Binding-site contacts:
Ligand atom O2' contacts residue GLY471 of chain 1.A at 3.5 Å.
Ligand atom O3' contacts residue VAL514 of chain 1.A at 3.3 Å (h-bond).
Ligand atom N7 contacts residue SER414 of chain 1.A at 3.1 Å (h-bond).
Ligand atom C5 contacts residue PHE444 of chain 1.A at 3.4 Å (hydrophobic).
Ligand atom PA contacts residue ARG513 of chain 1.A at 3.5 Å.
Ligand atom C3' contacts residue LEU515 of chain 1.A at 3.1 Å (hydrophobic).
Ligand atom N1 contacts residue LYS470 of chain 1.A at 2.7 Å (salt-bridge).
Ligand atom C2 contacts residue PHE444 of chain 1.A at 3.5 Å (hydrophobic).
Ligand atom C8 contacts residue PHE444 of chain 1.A at 3.5 Å (hydrophobic).
Ligand atom C3' contacts residue ARG513 of chain 1.A at 2.7 Å.
Ligand atom C2 contacts residue LYS470 of chain 1.A at 3.4 Å.
Ligand atom O4' contacts residue ARG513 of chain 1.A at 3.5 Å (salt-bridge).
Ligand atom N1 contacts residue GLN451 of chain 1.A at 3.6 Å.
Ligand atom O1A contacts residue THR340 of chain 1.A at 2.7 Å (h-bond).
Ligand atom N6 contacts residue PHE444 of chain 1.A at 3.7 Å.
Ligand atom O3' contacts residue LEU515 of chain 1.A at 3.2 Å.
Ligand atom N1 contacts residue PHE444 of chain 1.A at 3.5 Å.
Ligand atom C6 contacts residue LYS470 of chain 1.A at 3.2 Å.
Ligand atom O3' contacts residue ARG513 of chain 1.A at 3.5 Å (salt-bridge).
Ligand atom N9 contacts residue PHE444 of chain 1.A at 3.4 Å.
Ligand atom C1' contacts residue LEU515 of chain 1.A at 3.5 Å (hydrophobic).
Ligand atom O5' contacts residue ARG513 of chain 1.A at 2.6 Å (salt-bridge).
Ligand atom C4' contacts residue ARG513 of chain 1.A at 2.5 Å.
Ligand atom C4 contacts residue PHE444 of chain 1.A at 3.4 Å (hydrophobic).
Ligand atom O2' contacts residue LEU515 of chain 1.A at 1.4 Å.
Ligand atom N3 contacts residue PHE444 of chain 1.A at 3.4 Å.
Ligand atom C5 contacts residue ASP412 of chain 1.A at 3.6 Å.
Ligand atom N7 contacts residue ASP412 of chain 1.A at 3.0 Å (salt-bridge).
Ligand atom C2' contacts residue LEU515 of chain 1.A at 2.3 Å (hydrophobic).
Ligand atom O3G contacts residue ASP338 of chain 1.A at 3.1 Å (salt-bridge).
Ligand atom O1B contacts residue THR340 of chain 1.A at 3.2 Å.
Ligand atom C8 contacts residue SER414 of chain 1.A at 3.3 Å.
Ligand atom C6 contacts residue PHE444 of chain 1.A at 3.4 Å (hydrophobic).
Ligand atom O1A contacts residue ARG513 of chain 1.A at 3.4 Å (salt-bridge).
Ligand atom N6 contacts residue ASP412 of chain 1.A at 3.3 Å (salt-bridge).
Ligand atom C5' contacts residue ARG513 of chain 1.A at 1.4 Å.
Ligand atom N7 contacts residue PHE444 of chain 1.A at 3.4 Å.
Ligand atom O2G contacts residue VAL578 of chain 1.A at 3.5 Å (h-bond).
Ligand atom N6 contacts residue GLU415 of chain 1.A at 2.5 Å (salt-bridge).
Ligand atom N6 contacts residue LYS470 of chain 1.A at 3.3 Å (salt-bridge).

The small molecule below binds the protein below.
Small molecule (SMILES): Nc1ncnc2c1ncn2[C@@H]1O[C@H](CO[P](=O)(O)O[P](=O)(O)CP(=O)(O)O)[C@@H](O)[C@H]1O

Sequence of chain 1.A:
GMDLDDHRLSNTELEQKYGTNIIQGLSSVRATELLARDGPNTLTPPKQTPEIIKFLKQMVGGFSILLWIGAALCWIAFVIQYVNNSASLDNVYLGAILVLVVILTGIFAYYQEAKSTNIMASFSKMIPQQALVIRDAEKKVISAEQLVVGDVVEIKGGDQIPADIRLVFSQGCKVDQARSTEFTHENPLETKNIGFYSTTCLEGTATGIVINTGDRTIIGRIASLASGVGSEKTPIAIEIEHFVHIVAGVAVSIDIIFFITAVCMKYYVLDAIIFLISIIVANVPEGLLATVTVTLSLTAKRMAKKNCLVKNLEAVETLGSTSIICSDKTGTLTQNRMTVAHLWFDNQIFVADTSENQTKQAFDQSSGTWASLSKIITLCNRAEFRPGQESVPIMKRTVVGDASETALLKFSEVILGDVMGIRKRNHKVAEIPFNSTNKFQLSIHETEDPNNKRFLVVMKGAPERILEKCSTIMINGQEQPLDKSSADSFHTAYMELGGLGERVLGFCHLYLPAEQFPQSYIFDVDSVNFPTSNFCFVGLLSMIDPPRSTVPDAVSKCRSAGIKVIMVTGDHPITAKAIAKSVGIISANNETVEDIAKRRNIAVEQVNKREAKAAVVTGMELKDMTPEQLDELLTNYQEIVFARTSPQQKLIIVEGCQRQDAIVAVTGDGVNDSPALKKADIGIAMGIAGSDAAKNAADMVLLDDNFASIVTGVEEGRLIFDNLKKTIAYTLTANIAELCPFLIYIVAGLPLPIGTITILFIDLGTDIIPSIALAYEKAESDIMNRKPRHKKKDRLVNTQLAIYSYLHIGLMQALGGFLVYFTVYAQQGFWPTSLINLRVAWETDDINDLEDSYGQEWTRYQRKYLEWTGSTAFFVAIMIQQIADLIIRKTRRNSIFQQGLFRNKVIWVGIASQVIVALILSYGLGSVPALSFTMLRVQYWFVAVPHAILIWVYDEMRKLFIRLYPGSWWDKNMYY